Sequence of chain 1.AA:
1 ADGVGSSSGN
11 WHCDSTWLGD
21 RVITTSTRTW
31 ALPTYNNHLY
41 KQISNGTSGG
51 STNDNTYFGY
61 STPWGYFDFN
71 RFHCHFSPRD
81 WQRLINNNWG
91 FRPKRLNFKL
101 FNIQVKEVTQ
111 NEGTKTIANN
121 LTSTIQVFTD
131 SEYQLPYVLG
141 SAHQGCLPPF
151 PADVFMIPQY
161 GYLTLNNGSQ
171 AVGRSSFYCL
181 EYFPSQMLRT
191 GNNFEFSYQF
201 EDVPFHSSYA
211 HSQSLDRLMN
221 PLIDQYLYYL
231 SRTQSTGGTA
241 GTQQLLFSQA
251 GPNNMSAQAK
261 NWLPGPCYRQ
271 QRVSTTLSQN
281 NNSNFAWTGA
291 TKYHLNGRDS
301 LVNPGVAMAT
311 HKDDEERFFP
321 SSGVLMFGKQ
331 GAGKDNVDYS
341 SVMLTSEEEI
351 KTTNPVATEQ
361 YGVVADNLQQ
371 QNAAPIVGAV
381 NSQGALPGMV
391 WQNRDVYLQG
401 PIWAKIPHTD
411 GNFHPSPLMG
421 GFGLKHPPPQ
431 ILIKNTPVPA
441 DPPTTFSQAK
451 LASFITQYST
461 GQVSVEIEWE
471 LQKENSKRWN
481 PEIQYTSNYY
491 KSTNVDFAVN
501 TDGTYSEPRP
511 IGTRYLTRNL

A protein and the small-molecule ligand that binds it are described below.
Small molecule (SMILES): OC[C@H]1O[C@@H](O)[C@H](O)[C@@H](O)[C@H]1O

Sequence of chain 1.K:
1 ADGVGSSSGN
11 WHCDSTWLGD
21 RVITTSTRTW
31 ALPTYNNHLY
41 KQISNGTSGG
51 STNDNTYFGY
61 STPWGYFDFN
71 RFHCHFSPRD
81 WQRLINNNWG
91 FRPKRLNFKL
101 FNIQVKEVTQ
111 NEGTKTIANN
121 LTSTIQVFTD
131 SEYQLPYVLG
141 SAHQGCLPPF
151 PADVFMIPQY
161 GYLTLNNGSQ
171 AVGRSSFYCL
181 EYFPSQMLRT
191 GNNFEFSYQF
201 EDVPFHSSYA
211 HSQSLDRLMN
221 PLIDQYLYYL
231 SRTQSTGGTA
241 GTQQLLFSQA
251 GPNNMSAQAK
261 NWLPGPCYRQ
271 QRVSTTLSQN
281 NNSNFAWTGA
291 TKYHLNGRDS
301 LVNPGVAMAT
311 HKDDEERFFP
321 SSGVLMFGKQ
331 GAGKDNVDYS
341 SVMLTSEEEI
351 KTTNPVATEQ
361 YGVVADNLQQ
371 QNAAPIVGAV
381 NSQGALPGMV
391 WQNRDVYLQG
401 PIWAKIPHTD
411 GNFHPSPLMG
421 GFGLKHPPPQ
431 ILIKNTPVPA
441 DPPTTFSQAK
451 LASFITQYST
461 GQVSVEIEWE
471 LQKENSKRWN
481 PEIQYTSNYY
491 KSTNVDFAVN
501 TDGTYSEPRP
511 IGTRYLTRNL

Binding-site contacts:
Ligand atom O1 contacts residue TRP287 of chain 1.AA at 3.0 Å (h-bond).
Ligand atom O3 contacts residue ALA257 of chain 1.K at 4.5 Å.
Ligand atom O2 contacts residue ASN254 of chain 1.K at 4.0 Å.
Ligand atom C2 contacts residue TRP287 of chain 1.AA at 3.8 Å (hydrophobic).
Ligand atom O4 contacts residue TRP287 of chain 1.AA at 2.1 Å.
Ligand atom C6 contacts residue TRP287 of chain 1.AA at 3.8 Å (hydrophobic).
Ligand atom C3 contacts residue TRP287 of chain 1.AA at 4.3 Å (hydrophobic).
Ligand atom O2 contacts residue ASN55 of chain 1.AA at 3.5 Å (h-bond).
Ligand atom O3 contacts residue TRP287 of chain 1.AA at 3.8 Å.
Ligand atom O5 contacts residue TRP287 of chain 1.AA at 3.3 Å.
Ligand atom C3 contacts residue ASN254 of chain 1.K at 4.1 Å.
Ligand atom O2 contacts residue SER256 of chain 1.K at 4.0 Å.
Ligand atom C1 contacts residue TRP287 of chain 1.AA at 3.8 Å (hydrophobic).
Ligand atom O3 contacts residue ASN254 of chain 1.K at 3.8 Å.
Ligand atom O2 contacts residue THR52 of chain 1.AA at 4.4 Å.
Ligand atom C4 contacts residue TRP287 of chain 1.AA at 3.4 Å (hydrophobic).
Ligand atom C5 contacts residue TRP287 of chain 1.AA at 3.9 Å (hydrophobic).